Binding-site contacts:
Ligand atom C8 contacts residue TYR24 of chain 1.B at 3.3 Å (hydrophobic).
Ligand atom C8 contacts residue ILE191 of chain 1.B at 4.1 Å (hydrophobic).
Ligand atom O4 contacts residue HIS162 of chain 1.B at 3.6 Å (h-bond).
Ligand atom O3 contacts residue HIS162 of chain 1.B at 2.7 Å.
Ligand atom O1 contacts residue ARG133 of chain 1.A at 3.7 Å.
Ligand atom C5 contacts residue TYR147 of chain 1.B at 3.7 Å (hydrophobic).
Ligand atom C3 contacts residue HIS162 of chain 1.B at 3.9 Å.
Ligand atom C1 contacts residue ILE191 of chain 1.B at 3.9 Å (hydrophobic).
Ligand atom C3 contacts residue HIS160 of chain 1.B at 4.0 Å.
Ligand atom C4 contacts residue TYR108 of chain 1.B at 3.9 Å (hydrophobic).
Ligand atom C8 contacts residue PRO15 of chain 1.A at 4.0 Å (hydrophobic).
Ligand atom C7 contacts residue ILE191 of chain 1.B at 3.2 Å (hydrophobic).
Ligand atom C5 contacts residue TYR16 of chain 1.A at 3.9 Å (hydrophobic).
Ligand atom O4 contacts residue TYR108 of chain 1.B at 2.6 Å (h-bond).
Ligand atom O2 contacts residue ARG133 of chain 1.A at 4.0 Å.
Ligand atom C5 contacts residue PRO15 of chain 1.A at 3.8 Å (hydrophobic).
Ligand atom C4 contacts residue FE1 of chain 1.M at 2.6 Å.
Ligand atom C8 contacts residue TRP149 of chain 1.B at 3.4 Å (hydrophobic).
Ligand atom O3 contacts residue GLN177 of chain 1.B at 3.9 Å.
Ligand atom O1 contacts residue TYR24 of chain 1.B at 2.2 Å (h-bond).
Ligand atom C2 contacts residue FE1 of chain 1.M at 4.0 Å.
Ligand atom C7 contacts residue TRP149 of chain 1.B at 3.1 Å (hydrophobic).
Ligand atom C4 contacts residue PRO15 of chain 1.A at 4.1 Å (hydrophobic).
Ligand atom C2 contacts residue ILE191 of chain 1.B at 3.6 Å (hydrophobic).
Ligand atom C2 contacts residue ARG157 of chain 1.B at 3.5 Å.
Ligand atom O4 contacts residue TYR16 of chain 1.A at 3.5 Å.
Ligand atom C3 contacts residue ARG157 of chain 1.B at 3.6 Å.
Ligand atom O4 contacts residue FE1 of chain 1.M at 1.9 Å.
Ligand atom C3 contacts residue FE1 of chain 1.M at 2.6 Å.
Ligand atom O3 contacts residue HIS160 of chain 1.B at 3.0 Å (h-bond).
Ligand atom C6 contacts residue PRO15 of chain 1.A at 3.8 Å (hydrophobic).
Ligand atom O3 contacts residue FE1 of chain 1.M at 1.9 Å.
Ligand atom C1 contacts residue ARG157 of chain 1.B at 3.8 Å.
Ligand atom O1 contacts residue ILE191 of chain 1.B at 3.9 Å.
Ligand atom O4 contacts residue HIS160 of chain 1.B at 4.0 Å.
Ligand atom O3 contacts residue ARG157 of chain 1.B at 3.2 Å (salt-bridge).
Ligand atom O1 contacts residue PRO15 of chain 1.A at 3.9 Å.
Ligand atom O2 contacts residue TRP149 of chain 1.B at 3.3 Å.
Ligand atom O3 contacts residue TYR108 of chain 1.B at 3.7 Å.
Ligand atom C5 contacts residue FE1 of chain 1.M at 4.0 Å.

This small molecule binds to this protein.
Small molecule (SMILES): O=C(O)Cc1ccc(O)c(O)c1

Sequence of chain 1.A:
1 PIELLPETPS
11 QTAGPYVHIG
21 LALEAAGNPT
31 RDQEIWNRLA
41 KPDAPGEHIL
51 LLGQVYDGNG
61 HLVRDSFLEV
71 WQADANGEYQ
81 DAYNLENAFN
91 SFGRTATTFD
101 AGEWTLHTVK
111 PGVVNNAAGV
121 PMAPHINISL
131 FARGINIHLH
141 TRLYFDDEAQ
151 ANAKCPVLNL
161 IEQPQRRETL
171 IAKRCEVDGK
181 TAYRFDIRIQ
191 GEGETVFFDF

Sequence of chain 1.B:
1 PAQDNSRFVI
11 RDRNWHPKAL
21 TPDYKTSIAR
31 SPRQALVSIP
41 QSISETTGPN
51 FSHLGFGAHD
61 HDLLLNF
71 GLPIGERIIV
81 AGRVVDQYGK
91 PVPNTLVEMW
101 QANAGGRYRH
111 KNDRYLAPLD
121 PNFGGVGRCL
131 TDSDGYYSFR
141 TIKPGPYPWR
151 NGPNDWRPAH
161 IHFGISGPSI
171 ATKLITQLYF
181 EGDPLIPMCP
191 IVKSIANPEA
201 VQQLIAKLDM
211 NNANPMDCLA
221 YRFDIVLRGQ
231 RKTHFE